Sequence of chain 1.A:
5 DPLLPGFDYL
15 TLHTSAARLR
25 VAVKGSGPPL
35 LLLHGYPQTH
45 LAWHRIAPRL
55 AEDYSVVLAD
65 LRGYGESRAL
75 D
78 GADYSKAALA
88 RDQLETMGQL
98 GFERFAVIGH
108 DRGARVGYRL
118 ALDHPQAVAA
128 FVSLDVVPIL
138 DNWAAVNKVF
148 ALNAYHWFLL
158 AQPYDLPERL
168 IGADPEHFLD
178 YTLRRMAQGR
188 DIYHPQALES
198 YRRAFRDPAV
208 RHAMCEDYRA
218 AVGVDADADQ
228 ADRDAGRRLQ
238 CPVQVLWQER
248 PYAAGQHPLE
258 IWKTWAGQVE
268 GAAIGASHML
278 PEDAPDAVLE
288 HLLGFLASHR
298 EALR

Binding-site contacts:
Ligand atom CH3 contacts residue ALA87 of chain 1.A at 4.0 Å (hydrophobic).
Ligand atom C contacts residue HIS121 of chain 1.A at 3.5 Å.
Ligand atom OXT contacts residue ALA84 of chain 1.A at 3.9 Å.
Ligand atom C contacts residue ASP120 of chain 1.A at 3.5 Å.
Ligand atom F contacts residue ALA87 of chain 1.A at 3.4 Å.
Ligand atom C contacts residue ALA84 of chain 1.A at 3.9 Å (hydrophobic).
Ligand atom O contacts residue ASP120 of chain 1.A at 4.2 Å.
Ligand atom F contacts residue ASP120 of chain 1.A at 3.2 Å.
Ligand atom CH3 contacts residue HIS121 of chain 1.A at 3.8 Å.
Ligand atom OXT contacts residue ARG88 of chain 1.A at 2.7 Å (salt-bridge).
Ligand atom CH3 contacts residue ARG88 of chain 1.A at 3.9 Å.
Ligand atom F contacts residue LEU117 of chain 1.A at 4.4 Å.
Ligand atom O contacts residue HIS121 of chain 1.A at 2.6 Å (h-bond).
Ligand atom F contacts residue ALA84 of chain 1.A at 3.8 Å.
Ligand atom CH3 contacts residue ALA84 of chain 1.A at 3.2 Å (hydrophobic).
Ligand atom C contacts residue ARG88 of chain 1.A at 3.3 Å.
Ligand atom O contacts residue ARG88 of chain 1.A at 3.3 Å.
Ligand atom F contacts residue ARG88 of chain 1.A at 4.1 Å.
Ligand atom OXT contacts residue ASP120 of chain 1.A at 3.8 Å.
Ligand atom F contacts residue HIS121 of chain 1.A at 3.0 Å.
Ligand atom CH3 contacts residue ASP120 of chain 1.A at 2.7 Å.

The small molecule below binds the protein below.
Small molecule (SMILES): O=C(O)CF